Binding-site contacts:
Ligand atom SAO contacts residue THR98 of chain 1.C at 3.7 Å.
Ligand atom OAC contacts residue HIS11 of chain 1.D at 2.7 Å (h-bond).
Ligand atom NAM contacts residue TYR198 of chain 1.C at 3.7 Å.
Ligand atom CAQ contacts residue GLY99 of chain 1.C at 3.5 Å.
Ligand atom NAM contacts residue PHE165 of chain 1.C at 3.6 Å.
Ligand atom CAF contacts residue PHE165 of chain 1.C at 3.9 Å (hydrophobic).
Ligand atom OAB contacts residue MET200 of chain 1.C at 3.4 Å.
Ligand atom CAS contacts residue TYR198 of chain 1.C at 3.6 Å (hydrophobic).
Ligand atom CAE contacts residue PHE165 of chain 1.C at 3.7 Å (hydrophobic).
Ligand atom CAJ contacts residue HIS11 of chain 1.D at 3.4 Å.
Ligand atom OAB contacts residue GLN169 of chain 1.C at 2.8 Å (h-bond).
Ligand atom CAS contacts residue GLN169 of chain 1.C at 3.6 Å.
Ligand atom NAT contacts residue THR97 of chain 1.C at 3.8 Å.
Ligand atom OAA contacts residue ARG171 of chain 1.C at 2.8 Å (salt-bridge).
Ligand atom OAB contacts residue GLU199 of chain 1.C at 3.3 Å.
Ligand atom CAF contacts residue GLU230 of chain 1.C at 3.8 Å.
Ligand atom SAO contacts residue ILE223 of chain 1.C at 3.6 Å.
Ligand atom CAS contacts residue PHE165 of chain 1.C at 3.8 Å (hydrophobic).
Ligand atom CAG contacts residue PHE165 of chain 1.C at 3.8 Å (hydrophobic).
Ligand atom CAL contacts residue THR97 of chain 1.C at 3.3 Å.
Ligand atom CAR contacts residue ARG171 of chain 1.C at 3.8 Å.
Ligand atom CAG contacts residue ILE223 of chain 1.C at 3.8 Å (hydrophobic).
Ligand atom OAN contacts residue THR97 of chain 1.C at 3.2 Å (h-bond).
Ligand atom OAA contacts residue GLY99 of chain 1.C at 3.6 Å.
Ligand atom CAD contacts residue PHE10 of chain 1.D at 3.6 Å (hydrophobic).
Ligand atom CAF contacts residue PRO232 of chain 1.C at 3.8 Å (hydrophobic).
Ligand atom NAM contacts residue GLN169 of chain 1.C at 2.7 Å (h-bond).
Ligand atom OAB contacts residue TYR198 of chain 1.C at 3.8 Å.
Ligand atom CAJ contacts residue ILE72 of chain 1.C at 3.8 Å (hydrophobic).
Ligand atom SAO contacts residue GLY99 of chain 1.C at 3.9 Å.
Ligand atom CAR contacts residue PHE165 of chain 1.C at 3.7 Å (hydrophobic).
Ligand atom OAA contacts residue GLN169 of chain 1.C at 3.6 Å (h-bond).
Ligand atom CAD contacts residue PHE165 of chain 1.C at 3.7 Å (hydrophobic).
Ligand atom CAR contacts residue GLN169 of chain 1.C at 3.6 Å.
Ligand atom OAN contacts residue PO41 of chain 1.L at 3.8 Å.
Ligand atom CAR contacts residue GLY99 of chain 1.C at 3.5 Å.
Ligand atom CAQ contacts residue THR98 of chain 1.C at 3.7 Å.
Ligand atom CAH contacts residue ARG171 of chain 1.C at 3.7 Å.
Ligand atom CAK contacts residue MET200 of chain 1.C at 3.9 Å (hydrophobic).
Ligand atom CAI contacts residue THR98 of chain 1.C at 3.8 Å.

Sequence of chain 1.C:
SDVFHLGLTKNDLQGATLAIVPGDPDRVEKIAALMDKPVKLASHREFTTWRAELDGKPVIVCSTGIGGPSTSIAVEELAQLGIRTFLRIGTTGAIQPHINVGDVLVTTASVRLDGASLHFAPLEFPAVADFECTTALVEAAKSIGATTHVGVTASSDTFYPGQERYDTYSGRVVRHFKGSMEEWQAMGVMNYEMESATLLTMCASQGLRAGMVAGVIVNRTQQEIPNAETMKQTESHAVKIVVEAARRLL

Sequence of chain 1.D:
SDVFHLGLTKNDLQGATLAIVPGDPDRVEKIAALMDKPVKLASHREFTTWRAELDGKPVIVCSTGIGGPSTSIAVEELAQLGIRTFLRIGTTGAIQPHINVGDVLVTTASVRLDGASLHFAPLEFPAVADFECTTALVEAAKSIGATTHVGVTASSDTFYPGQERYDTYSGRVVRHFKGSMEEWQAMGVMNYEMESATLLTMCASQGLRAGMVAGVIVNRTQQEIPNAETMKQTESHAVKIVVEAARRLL

The protein below binds the small molecule below.
Small molecule (SMILES): O=c1[nH]c(=O)n(COCCO)cc1Sc1ccccc1